Binding-site contacts:
Ligand atom C1 contacts residue MET100 of chain 3.A at 4.2 Å (hydrophobic).
Ligand atom O7 contacts residue ASN68 of chain 3.A at 3.3 Å.
Ligand atom N2 contacts residue ASN68 of chain 3.A at 2.9 Å (h-bond).
Ligand atom C4 contacts residue ASN68 of chain 3.A at 4.2 Å.
Ligand atom O7 contacts residue HIS67 of chain 3.A at 4.0 Å.
Ligand atom C7 contacts residue ASN68 of chain 3.A at 3.5 Å.
Ligand atom O5 contacts residue MET100 of chain 3.A at 4.0 Å.
Ligand atom O5 contacts residue ASN68 of chain 3.A at 2.4 Å (h-bond).
Ligand atom N2 contacts residue THR70 of chain 3.A at 3.8 Å.
Ligand atom C5 contacts residue ASN68 of chain 3.A at 3.7 Å.
Ligand atom C3 contacts residue ASN68 of chain 3.A at 3.8 Å.
Ligand atom C2 contacts residue THR70 of chain 3.A at 4.4 Å.
Ligand atom C1 contacts residue ASN68 of chain 3.A at 1.4 Å.
Ligand atom C8 contacts residue ASN68 of chain 3.A at 4.0 Å.
Ligand atom C1 contacts residue THR70 of chain 3.A at 4.1 Å.
Ligand atom C2 contacts residue ASN68 of chain 3.A at 2.4 Å.

Sequence of chain 3.A:
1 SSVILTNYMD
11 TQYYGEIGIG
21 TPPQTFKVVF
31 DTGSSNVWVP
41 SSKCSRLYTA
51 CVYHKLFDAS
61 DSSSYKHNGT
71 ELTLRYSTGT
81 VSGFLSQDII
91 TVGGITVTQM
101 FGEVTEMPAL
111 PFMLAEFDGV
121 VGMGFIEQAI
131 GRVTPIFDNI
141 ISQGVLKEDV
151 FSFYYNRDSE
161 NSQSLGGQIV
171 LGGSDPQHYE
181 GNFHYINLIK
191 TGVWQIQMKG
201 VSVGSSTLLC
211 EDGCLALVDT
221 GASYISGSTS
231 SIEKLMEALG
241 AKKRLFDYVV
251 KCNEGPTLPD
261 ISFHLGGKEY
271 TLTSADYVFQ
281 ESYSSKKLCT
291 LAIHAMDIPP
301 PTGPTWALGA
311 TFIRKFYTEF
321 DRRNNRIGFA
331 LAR

This small molecule binds to this protein.
Small molecule (SMILES): CC(=O)N[C@@H]1[C@@H](O)[C@H](O)[C@@H](CO)O[C@H]1O